A protein and the small-molecule ligand that binds it are described below.
Small molecule (SMILES): CC(=O)N[C@@H]1[C@@H](O)[C@H](O)[C@@H](CO)O[C@H]1O

Binding-site contacts:
Ligand atom O7 contacts residue ASN1134 of chain 1.C at 3.4 Å (h-bond).
Ligand atom C3 contacts residue ASN1134 of chain 1.C at 3.8 Å.
Ligand atom C7 contacts residue ASN1134 of chain 1.C at 3.4 Å.
Ligand atom O5 contacts residue ASN1134 of chain 1.C at 2.4 Å (h-bond).
Ligand atom C1 contacts residue ASN1134 of chain 1.C at 1.4 Å.
Ligand atom N2 contacts residue ASN1134 of chain 1.C at 2.9 Å (h-bond).
Ligand atom C4 contacts residue ASN1134 of chain 1.C at 4.2 Å.
Ligand atom C2 contacts residue ASN1134 of chain 1.C at 2.5 Å.
Ligand atom C8 contacts residue ASN1134 of chain 1.C at 4.2 Å.
Ligand atom C5 contacts residue ASN1134 of chain 1.C at 3.7 Å.

Sequence of chain 1.C:
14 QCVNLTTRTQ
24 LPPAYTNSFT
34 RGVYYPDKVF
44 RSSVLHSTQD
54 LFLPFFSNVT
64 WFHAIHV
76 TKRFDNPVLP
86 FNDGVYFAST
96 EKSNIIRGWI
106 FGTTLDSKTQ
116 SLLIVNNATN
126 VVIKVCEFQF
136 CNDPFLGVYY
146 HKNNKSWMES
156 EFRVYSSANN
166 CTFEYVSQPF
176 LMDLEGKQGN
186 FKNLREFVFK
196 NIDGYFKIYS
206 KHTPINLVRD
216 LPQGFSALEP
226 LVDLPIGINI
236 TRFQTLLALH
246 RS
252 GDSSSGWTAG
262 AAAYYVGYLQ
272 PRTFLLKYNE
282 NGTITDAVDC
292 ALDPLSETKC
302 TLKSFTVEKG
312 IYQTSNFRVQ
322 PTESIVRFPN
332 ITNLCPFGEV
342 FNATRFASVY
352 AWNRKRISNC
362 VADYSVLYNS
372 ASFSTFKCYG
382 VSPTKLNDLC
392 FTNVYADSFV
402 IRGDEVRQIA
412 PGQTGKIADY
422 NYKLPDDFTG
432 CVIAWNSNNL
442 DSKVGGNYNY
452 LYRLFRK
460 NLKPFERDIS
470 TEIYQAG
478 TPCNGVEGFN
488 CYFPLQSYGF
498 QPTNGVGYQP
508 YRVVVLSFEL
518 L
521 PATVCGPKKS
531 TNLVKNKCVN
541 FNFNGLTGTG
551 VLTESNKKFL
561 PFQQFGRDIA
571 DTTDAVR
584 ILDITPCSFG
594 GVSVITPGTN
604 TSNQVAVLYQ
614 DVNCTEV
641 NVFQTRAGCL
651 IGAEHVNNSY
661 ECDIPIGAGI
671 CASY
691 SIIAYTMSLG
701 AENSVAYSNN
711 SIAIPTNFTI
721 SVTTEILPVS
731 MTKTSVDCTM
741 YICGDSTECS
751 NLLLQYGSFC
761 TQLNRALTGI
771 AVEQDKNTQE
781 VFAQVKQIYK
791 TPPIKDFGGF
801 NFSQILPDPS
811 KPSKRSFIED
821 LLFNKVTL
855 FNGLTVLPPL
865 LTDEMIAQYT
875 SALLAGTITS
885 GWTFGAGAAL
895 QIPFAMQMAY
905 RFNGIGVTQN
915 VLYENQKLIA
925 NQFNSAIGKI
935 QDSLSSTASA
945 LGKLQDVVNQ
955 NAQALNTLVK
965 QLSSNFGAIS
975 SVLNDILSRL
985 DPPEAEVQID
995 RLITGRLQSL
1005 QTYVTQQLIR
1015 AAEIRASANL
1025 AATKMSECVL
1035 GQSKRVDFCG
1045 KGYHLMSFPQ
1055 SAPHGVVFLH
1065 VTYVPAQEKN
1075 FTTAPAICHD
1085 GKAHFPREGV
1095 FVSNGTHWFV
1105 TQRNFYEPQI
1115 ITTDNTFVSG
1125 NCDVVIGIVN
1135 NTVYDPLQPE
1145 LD